Sequence of chain 1.A:
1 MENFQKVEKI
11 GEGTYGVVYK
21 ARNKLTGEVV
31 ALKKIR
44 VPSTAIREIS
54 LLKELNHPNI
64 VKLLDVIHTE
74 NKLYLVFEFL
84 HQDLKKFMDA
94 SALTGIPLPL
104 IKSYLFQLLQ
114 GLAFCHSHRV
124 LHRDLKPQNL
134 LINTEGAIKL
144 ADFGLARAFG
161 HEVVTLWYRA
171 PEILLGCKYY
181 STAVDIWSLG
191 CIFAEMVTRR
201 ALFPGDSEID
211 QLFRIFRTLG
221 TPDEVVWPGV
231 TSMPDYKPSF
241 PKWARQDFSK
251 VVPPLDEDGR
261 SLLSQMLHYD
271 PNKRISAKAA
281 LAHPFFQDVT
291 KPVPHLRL

Binding-site contacts:
Ligand atom O2 contacts residue LEU134 of chain 1.A at 3.4 Å.
Ligand atom C3 contacts residue GLU81 of chain 1.A at 4.1 Å.
Ligand atom C1 contacts residue ILE10 of chain 1.A at 3.8 Å (hydrophobic).
Ligand atom C9 contacts residue VAL18 of chain 1.A at 3.7 Å (hydrophobic).
Ligand atom C12 contacts residue GLY13 of chain 1.A at 4.0 Å.
Ligand atom C5 contacts residue VAL64 of chain 1.A at 4.1 Å (hydrophobic).
Ligand atom O2 contacts residue PHE82 of chain 1.A at 4.0 Å.
Ligand atom C13 contacts residue ASN132 of chain 1.A at 3.5 Å.
Ligand atom N14 contacts residue GLN131 of chain 1.A at 4.2 Å.
Ligand atom C4 contacts residue ALA31 of chain 1.A at 3.5 Å (hydrophobic).
Ligand atom O10 contacts residue ASP145 of chain 1.A at 2.7 Å (salt-bridge).
Ligand atom S7 contacts residue ASP145 of chain 1.A at 2.9 Å (salt-bridge).
Ligand atom C5 contacts residue PHE80 of chain 1.A at 3.6 Å (hydrophobic).
Ligand atom C13 contacts residue GLN131 of chain 1.A at 3.7 Å.
Ligand atom C4 contacts residue PHE80 of chain 1.A at 4.0 Å (hydrophobic).
Ligand atom C1 contacts residue LEU83 of chain 1.A at 3.3 Å (hydrophobic).
Ligand atom C8 contacts residue VAL18 of chain 1.A at 3.9 Å (hydrophobic).
Ligand atom N14 contacts residue ASN132 of chain 1.A at 2.6 Å (h-bond).
Ligand atom O2 contacts residue LEU83 of chain 1.A at 3.4 Å (h-bond).
Ligand atom N11 contacts residue VAL18 of chain 1.A at 4.0 Å.
Ligand atom C15 contacts residue VAL18 of chain 1.A at 3.8 Å (hydrophobic).
Ligand atom C9 contacts residue ASP145 of chain 1.A at 3.3 Å.
Ligand atom C8 contacts residue ASP145 of chain 1.A at 3.6 Å.
Ligand atom C1 contacts residue PHE82 of chain 1.A at 3.8 Å (hydrophobic).
Ligand atom C4 contacts residue VAL64 of chain 1.A at 4.0 Å (hydrophobic).
Ligand atom C3 contacts residue ALA31 of chain 1.A at 3.6 Å (hydrophobic).
Ligand atom C5 contacts residue ALA31 of chain 1.A at 3.9 Å (hydrophobic).
Ligand atom C3 contacts residue LEU134 of chain 1.A at 3.3 Å (hydrophobic).
Ligand atom C19 contacts residue ALA31 of chain 1.A at 4.2 Å (hydrophobic).
Ligand atom C4 contacts residue LEU134 of chain 1.A at 3.6 Å (hydrophobic).
Ligand atom O2 contacts residue GLU81 of chain 1.A at 3.9 Å.
Ligand atom O10 contacts residue LYS33 of chain 1.A at 3.0 Å (salt-bridge).
Ligand atom N11 contacts residue GLY13 of chain 1.A at 3.4 Å.
Ligand atom C4 contacts residue GLU81 of chain 1.A at 3.3 Å.
Ligand atom C19 contacts residue LEU134 of chain 1.A at 3.8 Å (hydrophobic).
Ligand atom C17 contacts residue VAL18 of chain 1.A at 4.0 Å (hydrophobic).
Ligand atom O10 contacts residue VAL18 of chain 1.A at 3.9 Å.
Ligand atom N11 contacts residue ASP145 of chain 1.A at 3.8 Å.
Ligand atom O2 contacts residue ALA31 of chain 1.A at 3.9 Å.
Ligand atom N14 contacts residue ASP145 of chain 1.A at 4.1 Å.

The protein below binds the small molecule below.
Small molecule (SMILES): COc1ccc2sc3c(c2c1)NC[C@@H](CN)NC3=O